Sequence of chain 1.C:
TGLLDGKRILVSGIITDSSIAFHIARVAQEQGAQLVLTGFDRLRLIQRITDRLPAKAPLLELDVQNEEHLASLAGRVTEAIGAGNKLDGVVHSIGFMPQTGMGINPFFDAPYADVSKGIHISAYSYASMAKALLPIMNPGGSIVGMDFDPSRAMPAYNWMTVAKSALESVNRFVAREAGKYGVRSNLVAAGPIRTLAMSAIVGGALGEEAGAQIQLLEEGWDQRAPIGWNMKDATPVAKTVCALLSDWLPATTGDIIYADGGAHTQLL

The small molecule below binds the protein below.
Small molecule (SMILES): N#Cc1ccccc1Oc1ccc(Cn2cc(C3CCCCC3)nn2)cc1O

Binding-site contacts:
Ligand atom CAI contacts residue NAD1 of chain 1.M at 3.2 Å.
Ligand atom CAG contacts residue VAL223 of chain 1.C at 3.8 Å (hydrophobic).
Ligand atom CAC contacts residue NAD1 of chain 1.M at 3.6 Å.
Ligand atom CBA contacts residue VAL223 of chain 1.C at 3.8 Å (hydrophobic).
Ligand atom NAR contacts residue GLN234 of chain 1.C at 3.5 Å (h-bond).
Ligand atom CAQ contacts residue NAD1 of chain 1.M at 3.2 Å.
Ligand atom CAE contacts residue MET181 of chain 1.C at 3.5 Å (hydrophobic).
Ligand atom NAS contacts residue MET219 of chain 1.C at 3.6 Å.
Ligand atom CAZ contacts residue ALA218 of chain 1.C at 3.7 Å (hydrophobic).
Ligand atom NAS contacts residue LEU238 of chain 1.C at 3.5 Å.
Ligand atom OAT contacts residue NAD1 of chain 1.M at 3.5 Å.
Ligand atom CAW contacts residue ALA218 of chain 1.C at 3.7 Å (hydrophobic).
Ligand atom CAF contacts residue GLY116 of chain 1.C at 3.8 Å.
Ligand atom CAD contacts residue MET181 of chain 1.C at 3.5 Å (hydrophobic).
Ligand atom OAB contacts residue TYR178 of chain 1.C at 2.4 Å (h-bond).
Ligand atom CAK contacts residue PHE169 of chain 1.C at 3.7 Å (hydrophobic).
Ligand atom NAA contacts residue ALA218 of chain 1.C at 3.8 Å.
Ligand atom CAL contacts residue LEU238 of chain 1.C at 3.4 Å (hydrophobic).
Ligand atom CAJ contacts residue NAD1 of chain 1.M at 3.4 Å.
Ligand atom CAQ contacts residue PHE169 of chain 1.C at 3.8 Å (hydrophobic).
Ligand atom NAA contacts residue NAD1 of chain 1.M at 3.2 Å (h-bond).
Ligand atom CAC contacts residue ALA218 of chain 1.C at 3.5 Å (hydrophobic).
Ligand atom CAF contacts residue PHE117 of chain 1.C at 3.6 Å (hydrophobic).
Ligand atom OAT contacts residue ALA218 of chain 1.C at 3.4 Å.
Ligand atom CAO contacts residue VAL223 of chain 1.C at 3.7 Å (hydrophobic).
Ligand atom CAH contacts residue NAD1 of chain 1.M at 3.0 Å.
Ligand atom NAR contacts residue LEU238 of chain 1.C at 3.4 Å.
Ligand atom CAY contacts residue NAD1 of chain 1.M at 3.3 Å.
Ligand atom CAU contacts residue NAD1 of chain 1.M at 3.2 Å.
Ligand atom CAE contacts residue MET123 of chain 1.C at 3.6 Å (hydrophobic).
Ligand atom CAK contacts residue TYR178 of chain 1.C at 3.8 Å (hydrophobic).
Ligand atom OAB contacts residue NAD1 of chain 1.M at 2.6 Å (h-bond).
Ligand atom CAV contacts residue NAD1 of chain 1.M at 3.2 Å.
Ligand atom CAF contacts residue MET181 of chain 1.C at 3.5 Å (hydrophobic).
Ligand atom CAI contacts residue MET219 of chain 1.C at 3.7 Å (hydrophobic).
Ligand atom CAC contacts residue GLY116 of chain 1.C at 3.6 Å.
Ligand atom CAP contacts residue PRO176 of chain 1.C at 3.7 Å (hydrophobic).
Ligand atom CAJ contacts residue TYR178 of chain 1.C at 3.5 Å (hydrophobic).
Ligand atom NAA contacts residue GLY116 of chain 1.C at 3.4 Å.
Ligand atom CAU contacts residue TYR178 of chain 1.C at 3.4 Å (hydrophobic).